A small-molecule ligand and the protein it binds are described below.
Small molecule (SMILES): CC(=O)N[C@@H]1[C@@H](O)[C@H](O)[C@@H](CO)O[C@H]1O

Binding-site contacts:
Ligand atom O7 contacts residue ASN280 of chain 1.B at 4.3 Å.
Ligand atom N2 contacts residue ASN282 of chain 1.B at 2.9 Å (h-bond).
Ligand atom C7 contacts residue ASN282 of chain 1.B at 3.6 Å.
Ligand atom C4 contacts residue ASN282 of chain 1.B at 4.2 Å.
Ligand atom C3 contacts residue ASN282 of chain 1.B at 3.8 Å.
Ligand atom C8 contacts residue ASN280 of chain 1.B at 3.3 Å.
Ligand atom C5 contacts residue ASN282 of chain 1.B at 3.7 Å.
Ligand atom N2 contacts residue GLU281 of chain 1.B at 4.2 Å.
Ligand atom O5 contacts residue ASN282 of chain 1.B at 2.4 Å (h-bond).
Ligand atom C8 contacts residue ASN282 of chain 1.B at 4.1 Å.
Ligand atom C1 contacts residue ASN282 of chain 1.B at 1.4 Å.
Ligand atom O7 contacts residue ASN282 of chain 1.B at 3.9 Å.
Ligand atom C2 contacts residue ASN282 of chain 1.B at 2.5 Å.
Ligand atom C7 contacts residue ASN280 of chain 1.B at 3.9 Å.
Ligand atom C8 contacts residue GLU281 of chain 1.B at 3.9 Å.

Sequence of chain 1.B:
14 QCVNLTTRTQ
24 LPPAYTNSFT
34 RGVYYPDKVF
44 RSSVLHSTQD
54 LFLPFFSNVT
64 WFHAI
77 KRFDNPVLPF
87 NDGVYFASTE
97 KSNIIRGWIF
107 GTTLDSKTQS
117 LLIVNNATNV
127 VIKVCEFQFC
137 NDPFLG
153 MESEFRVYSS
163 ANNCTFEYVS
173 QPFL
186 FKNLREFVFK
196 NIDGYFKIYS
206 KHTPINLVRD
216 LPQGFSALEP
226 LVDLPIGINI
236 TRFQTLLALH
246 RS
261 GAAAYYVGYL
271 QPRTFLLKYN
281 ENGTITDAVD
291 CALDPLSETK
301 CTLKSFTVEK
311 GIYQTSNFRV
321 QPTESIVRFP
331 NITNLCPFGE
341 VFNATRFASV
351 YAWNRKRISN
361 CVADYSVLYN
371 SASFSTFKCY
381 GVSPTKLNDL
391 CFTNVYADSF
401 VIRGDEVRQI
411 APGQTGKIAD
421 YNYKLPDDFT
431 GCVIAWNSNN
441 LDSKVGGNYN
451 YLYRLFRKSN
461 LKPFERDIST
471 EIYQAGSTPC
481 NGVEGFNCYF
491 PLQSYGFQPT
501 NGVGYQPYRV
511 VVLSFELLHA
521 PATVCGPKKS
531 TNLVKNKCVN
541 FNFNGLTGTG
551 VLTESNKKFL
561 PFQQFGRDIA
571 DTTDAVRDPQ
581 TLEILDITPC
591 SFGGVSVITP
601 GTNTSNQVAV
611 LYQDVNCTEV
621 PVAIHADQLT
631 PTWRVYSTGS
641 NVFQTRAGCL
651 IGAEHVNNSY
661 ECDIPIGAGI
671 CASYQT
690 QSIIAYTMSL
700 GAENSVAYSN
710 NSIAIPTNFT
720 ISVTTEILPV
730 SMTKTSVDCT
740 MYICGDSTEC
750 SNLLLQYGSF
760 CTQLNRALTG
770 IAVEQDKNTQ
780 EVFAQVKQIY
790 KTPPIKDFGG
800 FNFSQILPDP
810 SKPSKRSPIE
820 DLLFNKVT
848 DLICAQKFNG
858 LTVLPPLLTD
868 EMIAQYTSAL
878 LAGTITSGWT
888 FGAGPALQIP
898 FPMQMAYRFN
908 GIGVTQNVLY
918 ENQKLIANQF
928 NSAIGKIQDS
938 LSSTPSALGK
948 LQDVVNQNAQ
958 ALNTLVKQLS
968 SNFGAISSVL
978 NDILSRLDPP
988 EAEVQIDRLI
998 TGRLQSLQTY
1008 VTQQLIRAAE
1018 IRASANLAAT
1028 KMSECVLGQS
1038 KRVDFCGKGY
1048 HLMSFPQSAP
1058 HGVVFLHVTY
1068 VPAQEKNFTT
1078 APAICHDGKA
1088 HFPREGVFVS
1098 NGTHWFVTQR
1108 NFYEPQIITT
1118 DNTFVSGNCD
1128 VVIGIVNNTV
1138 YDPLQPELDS